Binding-site contacts:
Ligand atom O5 contacts residue SER800 of chain 1.C at 4.1 Å.
Ligand atom O5 contacts residue ASN798 of chain 1.C at 2.4 Å (h-bond).
Ligand atom C6 contacts residue SER800 of chain 1.C at 4.3 Å.
Ligand atom C5 contacts residue ASN798 of chain 1.C at 3.6 Å.
Ligand atom O6 contacts residue SER800 of chain 1.C at 4.0 Å.
Ligand atom C2 contacts residue ASN798 of chain 1.C at 2.6 Å.
Ligand atom C8 contacts residue ASN925 of chain 1.C at 4.5 Å.
Ligand atom C8 contacts residue GLY929 of chain 1.C at 4.5 Å.
Ligand atom C3 contacts residue ASN798 of chain 1.C at 3.8 Å.
Ligand atom O7 contacts residue GLN801 of chain 1.C at 3.6 Å (h-bond).
Ligand atom C1 contacts residue ASN798 of chain 1.C at 1.4 Å.
Ligand atom C7 contacts residue ASN798 of chain 1.C at 4.1 Å.
Ligand atom C4 contacts residue ASN798 of chain 1.C at 4.3 Å.
Ligand atom N2 contacts residue ASN798 of chain 1.C at 2.9 Å (h-bond).
Ligand atom O6 contacts residue ASN798 of chain 1.C at 4.0 Å.

A small-molecule ligand and the protein it binds are described below.
Small molecule (SMILES): CC(=O)N[C@H]1[C@H](O[C@H]2[C@H](O)[C@@H](NC(C)=O)CO[C@@H]2CO)O[C@H](CO)[C@@H](O)[C@@H]1O

Sequence of chain 1.C:
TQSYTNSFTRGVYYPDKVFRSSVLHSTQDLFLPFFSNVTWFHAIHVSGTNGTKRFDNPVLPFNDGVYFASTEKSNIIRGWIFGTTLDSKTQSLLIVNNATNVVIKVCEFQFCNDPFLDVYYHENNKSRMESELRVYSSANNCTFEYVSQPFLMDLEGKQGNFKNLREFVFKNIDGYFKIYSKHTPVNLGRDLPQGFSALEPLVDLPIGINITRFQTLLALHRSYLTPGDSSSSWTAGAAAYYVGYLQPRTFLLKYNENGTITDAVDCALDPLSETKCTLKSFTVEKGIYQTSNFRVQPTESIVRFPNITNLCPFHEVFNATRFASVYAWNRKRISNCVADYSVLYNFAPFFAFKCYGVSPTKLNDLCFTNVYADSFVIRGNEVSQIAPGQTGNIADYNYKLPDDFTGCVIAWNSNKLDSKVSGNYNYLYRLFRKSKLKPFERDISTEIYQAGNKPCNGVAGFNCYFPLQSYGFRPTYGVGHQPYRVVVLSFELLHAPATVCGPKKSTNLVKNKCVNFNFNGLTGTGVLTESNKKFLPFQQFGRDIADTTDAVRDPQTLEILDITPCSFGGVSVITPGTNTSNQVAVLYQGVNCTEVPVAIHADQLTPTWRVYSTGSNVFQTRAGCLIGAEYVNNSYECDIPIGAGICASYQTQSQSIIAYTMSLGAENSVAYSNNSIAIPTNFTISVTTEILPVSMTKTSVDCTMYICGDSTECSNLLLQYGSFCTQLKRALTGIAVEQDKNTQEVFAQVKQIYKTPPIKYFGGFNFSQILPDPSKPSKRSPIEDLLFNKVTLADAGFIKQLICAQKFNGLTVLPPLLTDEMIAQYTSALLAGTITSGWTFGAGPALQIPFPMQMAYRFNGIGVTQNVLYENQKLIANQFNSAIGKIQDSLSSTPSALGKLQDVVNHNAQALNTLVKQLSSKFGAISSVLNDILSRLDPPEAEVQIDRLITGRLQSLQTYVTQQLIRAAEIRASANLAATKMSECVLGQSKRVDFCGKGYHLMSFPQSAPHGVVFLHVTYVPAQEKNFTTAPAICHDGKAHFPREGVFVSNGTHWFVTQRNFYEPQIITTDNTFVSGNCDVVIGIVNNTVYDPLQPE